Binding-site contacts:
Ligand atom C7 contacts residue ASN285 of chain 1.A at 3.6 Å.
Ligand atom O3' contacts residue GLY676 of chain 1.A at 3.2 Å (h-bond).
Ligand atom N2 contacts residue THR379 of chain 1.A at 3.7 Å.
Ligand atom C9 contacts residue ASN283 of chain 1.A at 3.4 Å.
Ligand atom N3 contacts residue THR379 of chain 1.A at 3.7 Å.
Ligand atom N3 contacts residue HIS378 of chain 1.A at 3.8 Å.
Ligand atom N2 contacts residue HIS378 of chain 1.A at 3.3 Å (h-bond).
Ligand atom O6' contacts residue ASN485 of chain 1.A at 2.6 Å (h-bond).
Ligand atom C4' contacts residue GLY676 of chain 1.A at 3.8 Å.
Ligand atom O5' contacts residue HIS378 of chain 1.A at 3.7 Å.
Ligand atom N1 contacts residue ASN285 of chain 1.A at 3.3 Å (h-bond).
Ligand atom O6' contacts residue VAL456 of chain 1.A at 3.8 Å.
Ligand atom C2' contacts residue HIS378 of chain 1.A at 3.4 Å.
Ligand atom C11 contacts residue ASN285 of chain 1.A at 3.6 Å.
Ligand atom N3 contacts residue ASN285 of chain 1.A at 3.2 Å (h-bond).
Ligand atom C10 contacts residue ASN283 of chain 1.A at 3.2 Å.
Ligand atom C3' contacts residue GLU673 of chain 1.A at 3.4 Å.
Ligand atom O4' contacts residue GLY676 of chain 1.A at 2.8 Å (h-bond).
Ligand atom O4' contacts residue SER675 of chain 1.A at 3.6 Å.
Ligand atom O4' contacts residue ASN485 of chain 1.A at 3.5 Å (h-bond).
Ligand atom C5' contacts residue LEU137 of chain 1.A at 3.8 Å (hydrophobic).
Ligand atom N5 contacts residue LEU137 of chain 1.A at 3.6 Å.
Ligand atom N5 contacts residue ASN285 of chain 1.A at 3.6 Å (h-bond).
Ligand atom C4 contacts residue ASN285 of chain 1.A at 3.5 Å.
Ligand atom C10 contacts residue GLU89 of chain 1.A at 3.5 Å.
Ligand atom C6' contacts residue HIS378 of chain 1.A at 3.4 Å.
Ligand atom O3' contacts residue GLU673 of chain 1.A at 2.8 Å (salt-bridge).
Ligand atom C6' contacts residue ASN485 of chain 1.A at 3.4 Å.
Ligand atom C6' contacts residue GLY136 of chain 1.A at 3.8 Å.
Ligand atom O2' contacts residue GLU673 of chain 1.A at 3.3 Å (salt-bridge).
Ligand atom O2' contacts residue TYR574 of chain 1.A at 3.1 Å (h-bond).
Ligand atom C8 contacts residue HIS342 of chain 1.A at 3.5 Å.
Ligand atom C6 contacts residue ASN285 of chain 1.A at 3.4 Å.
Ligand atom C9 contacts residue HIS342 of chain 1.A at 3.7 Å.
Ligand atom C2' contacts residue ASN285 of chain 1.A at 3.8 Å.
Ligand atom N2 contacts residue ASN285 of chain 1.A at 3.1 Å (h-bond).
Ligand atom O3' contacts residue SER675 of chain 1.A at 3.1 Å (h-bond).
Ligand atom O2' contacts residue ASN285 of chain 1.A at 2.7 Å (h-bond).
Ligand atom O3' contacts residue ALA674 of chain 1.A at 3.2 Å (h-bond).
Ligand atom O6' contacts residue HIS378 of chain 1.A at 2.8 Å (h-bond).

Sequence of chain 1.A:
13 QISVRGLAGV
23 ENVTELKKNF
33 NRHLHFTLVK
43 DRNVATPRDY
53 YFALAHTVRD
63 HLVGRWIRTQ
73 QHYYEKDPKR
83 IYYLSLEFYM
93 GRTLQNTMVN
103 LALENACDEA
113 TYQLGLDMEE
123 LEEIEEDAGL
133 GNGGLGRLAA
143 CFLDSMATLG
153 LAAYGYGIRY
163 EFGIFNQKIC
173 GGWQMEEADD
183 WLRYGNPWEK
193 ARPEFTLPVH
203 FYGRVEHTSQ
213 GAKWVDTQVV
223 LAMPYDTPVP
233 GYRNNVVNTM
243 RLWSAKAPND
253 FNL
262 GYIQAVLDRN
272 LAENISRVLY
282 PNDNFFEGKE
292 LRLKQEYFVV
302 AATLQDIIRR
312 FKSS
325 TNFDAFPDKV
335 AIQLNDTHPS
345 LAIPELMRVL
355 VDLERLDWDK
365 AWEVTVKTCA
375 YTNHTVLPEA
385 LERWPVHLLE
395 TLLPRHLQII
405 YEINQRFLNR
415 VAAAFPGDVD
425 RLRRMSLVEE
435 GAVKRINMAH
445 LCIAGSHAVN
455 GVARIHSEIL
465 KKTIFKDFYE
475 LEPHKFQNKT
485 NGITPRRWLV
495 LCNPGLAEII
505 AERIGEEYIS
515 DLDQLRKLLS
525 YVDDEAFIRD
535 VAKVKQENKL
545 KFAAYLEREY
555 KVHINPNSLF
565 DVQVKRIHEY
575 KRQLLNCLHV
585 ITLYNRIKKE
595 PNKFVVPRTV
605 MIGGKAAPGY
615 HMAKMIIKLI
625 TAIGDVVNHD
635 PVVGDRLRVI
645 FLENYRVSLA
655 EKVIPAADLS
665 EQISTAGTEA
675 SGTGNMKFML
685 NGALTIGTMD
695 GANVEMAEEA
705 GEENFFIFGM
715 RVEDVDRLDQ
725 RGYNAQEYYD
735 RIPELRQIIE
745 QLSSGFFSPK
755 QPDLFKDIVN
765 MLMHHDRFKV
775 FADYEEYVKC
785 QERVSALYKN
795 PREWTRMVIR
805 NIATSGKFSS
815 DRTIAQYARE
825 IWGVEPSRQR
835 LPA

A protein and the small-molecule ligand that binds it are described below.
Small molecule (SMILES): OC[C@H]1O[C@@H](n2nnc(-c3ccccc3)n2)[C@H](O)[C@@H](O)[C@@H]1O